Sequence of chain 1.B:
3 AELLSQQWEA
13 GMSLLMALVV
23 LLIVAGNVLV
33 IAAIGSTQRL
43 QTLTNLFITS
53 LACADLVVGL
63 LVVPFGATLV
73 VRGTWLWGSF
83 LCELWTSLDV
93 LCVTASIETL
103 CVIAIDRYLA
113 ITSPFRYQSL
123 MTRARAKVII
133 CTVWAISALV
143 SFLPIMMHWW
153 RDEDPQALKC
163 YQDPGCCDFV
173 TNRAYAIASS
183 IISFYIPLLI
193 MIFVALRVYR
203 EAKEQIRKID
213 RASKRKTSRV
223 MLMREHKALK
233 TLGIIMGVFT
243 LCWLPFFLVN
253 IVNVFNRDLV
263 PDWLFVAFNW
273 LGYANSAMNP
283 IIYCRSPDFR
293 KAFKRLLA

Binding-site contacts:
Ligand atom O34 contacts residue TYR201 of chain 1.B at 3.8 Å.
Ligand atom C18 contacts residue LEU231 of chain 1.B at 4.5 Å (hydrophobic).
Ligand atom C21 contacts residue HIS228 of chain 1.B at 4.2 Å.
Ligand atom C21 contacts residue LYS232 of chain 1.B at 4.3 Å.
Ligand atom C1 contacts residue VAL200 of chain 1.B at 3.8 Å (hydrophobic).
Ligand atom C0 contacts residue VAL200 of chain 1.B at 4.2 Å (hydrophobic).
Ligand atom C24 contacts residue TYR201 of chain 1.B at 4.3 Å (hydrophobic).
Ligand atom C0 contacts residue GLY235 of chain 1.B at 4.2 Å.
Ligand atom C9 contacts residue LEU231 of chain 1.B at 3.8 Å (hydrophobic).
Ligand atom O63 contacts residue ILE208 of chain 1.B at 4.0 Å.
Ligand atom C0 contacts residue MET238 of chain 1.B at 4.1 Å (hydrophobic).
Ligand atom C1 contacts residue LEU231 of chain 1.B at 4.4 Å (hydrophobic).
Ligand atom C15 contacts residue LYS232 of chain 1.B at 4.1 Å.
Ligand atom C60 contacts residue HIS228 of chain 1.B at 4.4 Å.
Ligand atom C15 contacts residue LEU231 of chain 1.B at 3.7 Å (hydrophobic).
Ligand atom C12 contacts residue TYR201 of chain 1.B at 4.2 Å (hydrophobic).
Ligand atom C1 contacts residue ALA197 of chain 1.B at 4.0 Å (hydrophobic).
Ligand atom C24 contacts residue ALA204 of chain 1.B at 4.5 Å (hydrophobic).
Ligand atom C21 contacts residue LEU231 of chain 1.B at 4.2 Å (hydrophobic).
Ligand atom C27 contacts residue HIS228 of chain 1.B at 4.2 Å.
Ligand atom C0 contacts residue LEU234 of chain 1.B at 4.3 Å (hydrophobic).
Ligand atom C0 contacts residue LEU231 of chain 1.B at 4.0 Å (hydrophobic).
Ligand atom C18 contacts residue TYR201 of chain 1.B at 3.6 Å (hydrophobic).
Ligand atom C24 contacts residue HIS228 of chain 1.B at 4.2 Å.
Ligand atom C12 contacts residue LEU231 of chain 1.B at 4.4 Å (hydrophobic).
Ligand atom C9 contacts residue GLY235 of chain 1.B at 3.7 Å.
Ligand atom O63 contacts residue HIS228 of chain 1.B at 3.1 Å (h-bond).
Ligand atom C12 contacts residue ALA197 of chain 1.B at 4.5 Å (hydrophobic).

A protein and the small-molecule ligand that binds it are described below.
Small molecule (SMILES): CCCCCCCCCC(=O)N(CCO)C[C@@H](O)[C@@H](O)[C@@H](O)[C@@H](O)CO